Sequence of chain 6.B:
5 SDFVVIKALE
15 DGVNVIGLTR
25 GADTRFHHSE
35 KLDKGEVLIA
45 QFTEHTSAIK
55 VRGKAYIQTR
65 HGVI

Sequence of chain 1.A:
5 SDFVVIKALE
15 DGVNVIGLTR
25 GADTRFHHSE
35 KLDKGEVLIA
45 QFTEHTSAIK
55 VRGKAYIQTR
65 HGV

This small molecule binds to this protein.
Small molecule (SMILES): N[C@@H](Cc1c[nH]c2ccccc12)C(=O)O

Binding-site contacts:
Ligand atom CA contacts residue GLY25 of chain 6.B at 4.1 Å.
Ligand atom O contacts residue GLY25 of chain 6.B at 2.8 Å (h-bond).
Ligand atom CZ2 contacts residue ILE20 of chain 1.A at 4.1 Å (hydrophobic).
Ligand atom CG contacts residue THR50 of chain 1.A at 4.0 Å.
Ligand atom O contacts residue THR23 of chain 6.B at 3.2 Å (h-bond).
Ligand atom C contacts residue GLY25 of chain 6.B at 3.5 Å.
Ligand atom CZ2 contacts residue GLY21 of chain 1.A at 3.5 Å.
Ligand atom N contacts residue THR28 of chain 6.B at 2.5 Å (h-bond).
Ligand atom CZ3 contacts residue ILE53 of chain 1.A at 3.2 Å (hydrophobic).
Ligand atom N contacts residue THR23 of chain 6.B at 3.2 Å (h-bond).
Ligand atom CD1 contacts residue THR28 of chain 6.B at 3.9 Å.
Ligand atom C contacts residue SER51 of chain 6.B at 3.5 Å.
Ligand atom CH2 contacts residue THR50 of chain 1.A at 3.8 Å.
Ligand atom CH2 contacts residue ILE53 of chain 1.A at 3.2 Å (hydrophobic).
Ligand atom CZ3 contacts residue THR50 of chain 1.A at 3.2 Å.
Ligand atom O contacts residue SER51 of chain 6.B at 2.9 Å (h-bond).
Ligand atom CA contacts residue THR50 of chain 1.A at 3.6 Å.
Ligand atom O contacts residue ARG24 of chain 6.B at 3.0 Å.
Ligand atom CB contacts residue SER51 of chain 6.B at 3.6 Å.
Ligand atom OXT contacts residue THR50 of chain 1.A at 3.2 Å (h-bond).
Ligand atom NE1 contacts residue HIS32 of chain 1.A at 3.8 Å.
Ligand atom CZ2 contacts residue VAL19 of chain 1.A at 3.8 Å (hydrophobic).
Ligand atom CD2 contacts residue THR50 of chain 1.A at 3.9 Å.
Ligand atom CZ3 contacts residue ALA44 of chain 1.A at 4.1 Å (hydrophobic).
Ligand atom CA contacts residue THR28 of chain 6.B at 3.8 Å.
Ligand atom CZ3 contacts residue GLN45 of chain 1.A at 3.8 Å.
Ligand atom C contacts residue THR23 of chain 6.B at 4.1 Å.
Ligand atom CH2 contacts residue GLY21 of chain 1.A at 3.9 Å.
Ligand atom OXT contacts residue GLY25 of chain 6.B at 3.8 Å.
Ligand atom OXT contacts residue THR47 of chain 1.A at 2.1 Å (h-bond).
Ligand atom CE3 contacts residue GLN45 of chain 1.A at 3.3 Å.
Ligand atom O contacts residue THR47 of chain 1.A at 3.9 Å.
Ligand atom CB contacts residue THR50 of chain 1.A at 4.0 Å.
Ligand atom CA contacts residue SER51 of chain 6.B at 4.0 Å.
Ligand atom C contacts residue THR47 of chain 1.A at 3.2 Å.
Ligand atom N contacts residue GLY25 of chain 6.B at 3.7 Å.
Ligand atom CA contacts residue HIS31 of chain 1.A at 4.1 Å.
Ligand atom C contacts residue THR50 of chain 1.A at 3.8 Å.
Ligand atom CH2 contacts residue VAL19 of chain 1.A at 4.1 Å (hydrophobic).
Ligand atom CE3 contacts residue THR50 of chain 1.A at 3.4 Å.